A protein and the small-molecule ligand that binds it are described below.
Small molecule (SMILES): CC(=O)N[C@@H]1[C@@H](O)[C@H](O)[C@@H](CO)O[C@H]1O

Sequence of chain 1.C:
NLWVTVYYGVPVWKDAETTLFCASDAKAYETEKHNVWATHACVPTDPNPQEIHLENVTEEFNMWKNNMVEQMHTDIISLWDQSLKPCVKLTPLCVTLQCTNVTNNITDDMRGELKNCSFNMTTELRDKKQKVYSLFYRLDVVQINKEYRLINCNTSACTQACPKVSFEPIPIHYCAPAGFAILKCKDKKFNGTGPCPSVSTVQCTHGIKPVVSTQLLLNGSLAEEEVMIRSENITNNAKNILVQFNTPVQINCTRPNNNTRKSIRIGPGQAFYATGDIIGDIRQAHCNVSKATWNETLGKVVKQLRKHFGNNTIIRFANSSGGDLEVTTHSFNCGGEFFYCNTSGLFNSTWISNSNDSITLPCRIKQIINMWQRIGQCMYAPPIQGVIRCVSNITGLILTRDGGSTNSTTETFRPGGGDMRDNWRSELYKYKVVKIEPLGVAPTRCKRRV

Binding-site contacts:
Ligand atom C2 contacts residue TYR135 of chain 1.C at 4.5 Å (hydrophobic).
Ligand atom C3 contacts residue TYR135 of chain 1.C at 4.0 Å (hydrophobic).
Ligand atom N2 contacts residue ASP290 of chain 1.C at 2.6 Å (salt-bridge).
Ligand atom C7 contacts residue VAL104 of chain 1.C at 3.7 Å (hydrophobic).
Ligand atom O7 contacts residue ASN106 of chain 1.C at 3.6 Å.
Ligand atom C2 contacts residue ASN118 of chain 1.C at 2.5 Å.
Ligand atom C8 contacts residue ASN106 of chain 1.C at 4.4 Å.
Ligand atom C1 contacts residue TYR135 of chain 1.C at 4.0 Å (hydrophobic).
Ligand atom N2 contacts residue ASN118 of chain 1.C at 2.9 Å (h-bond).
Ligand atom C7 contacts residue ASP290 of chain 1.C at 3.4 Å.
Ligand atom C1 contacts residue ASN118 of chain 1.C at 1.4 Å.
Ligand atom C4 contacts residue ASN118 of chain 1.C at 4.2 Å.
Ligand atom C5 contacts residue TYR135 of chain 1.C at 4.2 Å (hydrophobic).
Ligand atom C7 contacts residue ASN106 of chain 1.C at 4.3 Å.
Ligand atom C1 contacts residue ASP290 of chain 1.C at 4.4 Å.
Ligand atom C8 contacts residue ASN118 of chain 1.C at 4.4 Å.
Ligand atom O5 contacts residue TYR135 of chain 1.C at 4.4 Å.
Ligand atom C5 contacts residue ASN118 of chain 1.C at 3.7 Å.
Ligand atom O7 contacts residue VAL104 of chain 1.C at 3.3 Å.
Ligand atom C8 contacts residue ASP290 of chain 1.C at 3.3 Å.
Ligand atom O3 contacts residue ASP290 of chain 1.C at 3.1 Å (salt-bridge).
Ligand atom C8 contacts residue VAL104 of chain 1.C at 3.7 Å (hydrophobic).
Ligand atom C3 contacts residue ASP290 of chain 1.C at 3.5 Å.
Ligand atom C7 contacts residue ASN118 of chain 1.C at 3.3 Å.
Ligand atom C8 contacts residue LEU137 of chain 1.C at 3.9 Å (hydrophobic).
Ligand atom C2 contacts residue ASP290 of chain 1.C at 3.6 Å.
Ligand atom C3 contacts residue ASN118 of chain 1.C at 3.8 Å.
Ligand atom O7 contacts residue ASN118 of chain 1.C at 3.3 Å (h-bond).
Ligand atom O5 contacts residue ASN118 of chain 1.C at 2.4 Å (h-bond).
Ligand atom N2 contacts residue LEU137 of chain 1.C at 4.5 Å.